Binding-site contacts:
Ligand atom C2 contacts residue ARG333 of chain 1.C at 4.2 Å.
Ligand atom O3' contacts residue PHE157 of chain 1.A at 4.1 Å.
Ligand atom C5' contacts residue ARG333 of chain 1.C at 3.4 Å.
Ligand atom O1G contacts residue MG1 of chain 1.M at 1.9 Å.
Ligand atom O1B contacts residue MG1 of chain 1.M at 1.9 Å.
Ligand atom C2 contacts residue ASN119 of chain 1.B at 4.1 Å.
Ligand atom O3A contacts residue MG1 of chain 1.M at 3.6 Å.
Ligand atom N7 contacts residue ARG372 of chain 1.A at 4.2 Å.
Ligand atom N6 contacts residue ARG372 of chain 1.A at 3.9 Å.
Ligand atom O1G contacts residue GTP1 of chain 1.J at 3.1 Å (h-bond).
Ligand atom O3' contacts residue VAL156 of chain 1.A at 3.9 Å.
Ligand atom PB contacts residue GTP1 of chain 1.J at 4.0 Å.
Ligand atom PB contacts residue MG1 of chain 1.M at 2.6 Å.
Ligand atom C1' contacts residue PHE157 of chain 1.A at 3.4 Å (hydrophobic).
Ligand atom C8 contacts residue PHE157 of chain 1.A at 3.6 Å (hydrophobic).
Ligand atom C2' contacts residue PHE157 of chain 1.A at 3.4 Å (hydrophobic).
Ligand atom C4' contacts residue VAL117 of chain 1.B at 4.1 Å (hydrophobic).
Ligand atom N9 contacts residue PHE157 of chain 1.A at 3.6 Å.
Ligand atom O3G contacts residue MG1 of chain 1.M at 3.6 Å.
Ligand atom C3' contacts residue GTP1 of chain 1.J at 4.2 Å.
Ligand atom PG contacts residue MG1 of chain 1.M at 2.6 Å.
Ligand atom O4' contacts residue ARG333 of chain 1.C at 4.1 Å.
Ligand atom O2B contacts residue HIS376 of chain 1.A at 3.2 Å.
Ligand atom C4' contacts residue ASN119 of chain 1.B at 4.2 Å.
Ligand atom O3' contacts residue GTP1 of chain 1.J at 4.2 Å.
Ligand atom N3 contacts residue HIS125 of chain 1.B at 3.9 Å.
Ligand atom O1B contacts residue GTP1 of chain 1.J at 2.6 Å (h-bond).
Ligand atom O2G contacts residue MG1 of chain 1.M at 3.8 Å.
Ligand atom PG contacts residue GTP1 of chain 1.J at 4.0 Å.
Ligand atom O2A contacts residue HIS376 of chain 1.A at 3.0 Å (h-bond).
Ligand atom O3B contacts residue MG1 of chain 1.M at 2.4 Å.
Ligand atom N3 contacts residue ASN119 of chain 1.B at 3.4 Å (h-bond).
Ligand atom C1' contacts residue ASN119 of chain 1.B at 4.0 Å.
Ligand atom O3' contacts residue ASN119 of chain 1.B at 3.5 Å.
Ligand atom O2B contacts residue MG1 of chain 1.M at 3.9 Å.
Ligand atom O3A contacts residue GTP1 of chain 1.J at 3.9 Å.
Ligand atom C4 contacts residue ASN119 of chain 1.B at 4.2 Å.
Ligand atom O4' contacts residue ASN119 of chain 1.B at 3.7 Å.
Ligand atom O1A contacts residue ARG333 of chain 1.C at 3.6 Å (salt-bridge).
Ligand atom O3B contacts residue GTP1 of chain 1.J at 3.8 Å.

Sequence of chain 1.A:
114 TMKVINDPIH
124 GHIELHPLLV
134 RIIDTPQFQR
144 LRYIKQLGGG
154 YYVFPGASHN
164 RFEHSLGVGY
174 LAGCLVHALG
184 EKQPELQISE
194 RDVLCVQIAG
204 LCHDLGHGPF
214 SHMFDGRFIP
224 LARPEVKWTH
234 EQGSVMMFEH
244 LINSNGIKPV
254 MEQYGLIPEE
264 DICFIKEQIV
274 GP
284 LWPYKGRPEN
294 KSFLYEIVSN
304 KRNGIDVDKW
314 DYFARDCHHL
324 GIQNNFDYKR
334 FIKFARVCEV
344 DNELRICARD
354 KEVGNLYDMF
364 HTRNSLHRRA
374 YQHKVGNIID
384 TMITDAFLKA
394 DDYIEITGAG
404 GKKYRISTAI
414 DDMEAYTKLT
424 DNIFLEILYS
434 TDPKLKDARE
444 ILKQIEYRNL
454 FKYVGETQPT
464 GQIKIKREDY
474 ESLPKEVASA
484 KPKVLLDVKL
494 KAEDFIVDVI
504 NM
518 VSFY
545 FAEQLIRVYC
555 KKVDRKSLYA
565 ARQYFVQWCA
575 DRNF

The protein below binds the small molecule below.
Small molecule (SMILES): Nc1ncnc2c1ncn2[C@H]1C[C@H](O)[C@@H](CO[P](=O)(O)O[P](=O)(O)OP(=O)(O)O)O1

Sequence of chain 1.C:
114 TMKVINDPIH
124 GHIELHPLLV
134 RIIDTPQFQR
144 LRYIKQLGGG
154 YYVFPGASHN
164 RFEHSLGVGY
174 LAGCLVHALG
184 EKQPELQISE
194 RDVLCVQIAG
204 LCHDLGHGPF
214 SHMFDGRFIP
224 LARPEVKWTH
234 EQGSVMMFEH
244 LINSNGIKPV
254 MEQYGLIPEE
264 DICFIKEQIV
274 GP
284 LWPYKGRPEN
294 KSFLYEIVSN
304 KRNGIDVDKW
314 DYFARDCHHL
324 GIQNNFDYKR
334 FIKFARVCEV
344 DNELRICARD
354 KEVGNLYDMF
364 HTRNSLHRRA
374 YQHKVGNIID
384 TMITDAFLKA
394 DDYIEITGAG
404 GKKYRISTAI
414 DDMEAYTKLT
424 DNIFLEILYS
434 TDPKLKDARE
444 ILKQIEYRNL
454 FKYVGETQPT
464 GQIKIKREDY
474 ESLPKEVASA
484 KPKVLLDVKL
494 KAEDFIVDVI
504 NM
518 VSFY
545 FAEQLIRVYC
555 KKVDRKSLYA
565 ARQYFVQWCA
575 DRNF

Sequence of chain 1.B:
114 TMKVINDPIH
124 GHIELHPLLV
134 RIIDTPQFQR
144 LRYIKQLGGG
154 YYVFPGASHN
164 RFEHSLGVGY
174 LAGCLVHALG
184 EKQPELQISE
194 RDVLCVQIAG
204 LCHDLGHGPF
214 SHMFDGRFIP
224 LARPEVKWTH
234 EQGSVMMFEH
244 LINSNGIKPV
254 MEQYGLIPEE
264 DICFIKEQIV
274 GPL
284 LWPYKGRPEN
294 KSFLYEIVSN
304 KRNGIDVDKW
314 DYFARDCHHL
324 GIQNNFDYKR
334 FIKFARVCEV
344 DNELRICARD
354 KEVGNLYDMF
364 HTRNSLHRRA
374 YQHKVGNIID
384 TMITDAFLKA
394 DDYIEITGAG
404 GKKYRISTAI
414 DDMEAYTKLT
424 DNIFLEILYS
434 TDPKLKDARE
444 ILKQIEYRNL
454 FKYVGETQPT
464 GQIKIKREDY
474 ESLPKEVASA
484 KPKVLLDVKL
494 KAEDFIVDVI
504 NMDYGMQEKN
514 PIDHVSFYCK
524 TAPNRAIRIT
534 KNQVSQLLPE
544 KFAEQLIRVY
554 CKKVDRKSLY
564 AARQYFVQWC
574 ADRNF